Binding-site contacts:
Ligand atom N2 contacts residue SER217 of chain 1.A at 3.4 Å (h-bond).
Ligand atom C21 contacts residue MET107 of chain 1.A at 3.5 Å (hydrophobic).
Ligand atom C15 contacts residue PRO105 of chain 1.B at 3.2 Å (hydrophobic).
Ligand atom C21 contacts residue PHE106 of chain 1.A at 3.5 Å (hydrophobic).
Ligand atom N3 contacts residue PRO105 of chain 1.A at 3.2 Å (h-bond).
Ligand atom C11 contacts residue PRO105 of chain 1.B at 3.6 Å (hydrophobic).
Ligand atom N4 contacts residue PRO105 of chain 1.A at 3.5 Å (h-bond).
Ligand atom C19 contacts residue PHE106 of chain 1.B at 3.5 Å (hydrophobic).
Ligand atom O1 contacts residue LYS104 of chain 1.B at 3.4 Å.
Ligand atom C7 contacts residue SER108 of chain 1.A at 3.1 Å.
Ligand atom C3 contacts residue LYS218 of chain 1.A at 3.5 Å.
Ligand atom C17 contacts residue SER217 of chain 1.A at 3.4 Å.
Ligand atom C3 contacts residue GLY219 of chain 1.A at 3.5 Å.
Ligand atom C16 contacts residue SER242 of chain 1.A at 3.6 Å.
Ligand atom C16 contacts residue PRO105 of chain 1.A at 3.1 Å (hydrophobic).
Ligand atom C11 contacts residue GLY219 of chain 1.B at 3.2 Å.
Ligand atom O2 contacts residue LYS218 of chain 1.A at 3.5 Å.
Ligand atom C2 contacts residue LYS218 of chain 1.A at 3.6 Å.
Ligand atom N4 contacts residue SER217 of chain 1.B at 3.4 Å (h-bond).
Ligand atom C8 contacts residue SER108 of chain 1.B at 3.0 Å.
Ligand atom O1 contacts residue PRO105 of chain 1.B at 3.4 Å.
Ligand atom C11 contacts residue LYS218 of chain 1.B at 3.5 Å.
Ligand atom O3 contacts residue LYS104 of chain 1.A at 3.4 Å.
Ligand atom C15 contacts residue SER242 of chain 1.B at 3.6 Å.
Ligand atom C20 contacts residue SER217 of chain 1.B at 3.5 Å.
Ligand atom C10 contacts residue LYS218 of chain 1.B at 3.4 Å.
Ligand atom C4 contacts residue GLY219 of chain 1.A at 3.2 Å.
Ligand atom O3 contacts residue PRO105 of chain 1.A at 3.3 Å.
Ligand atom C22 contacts residue PHE106 of chain 1.A at 3.1 Å (hydrophobic).
Ligand atom N2 contacts residue PRO105 of chain 1.B at 3.5 Å (h-bond).
Ligand atom C4 contacts residue PRO105 of chain 1.A at 3.5 Å (hydrophobic).
Ligand atom C19 contacts residue MET107 of chain 1.B at 3.4 Å (hydrophobic).
Ligand atom C9 contacts residue LYS218 of chain 1.B at 3.5 Å.
Ligand atom N1 contacts residue PRO105 of chain 1.B at 3.4 Å (h-bond).
Ligand atom C3 contacts residue PRO105 of chain 1.A at 3.4 Å (hydrophobic).
Ligand atom C18 contacts residue PHE106 of chain 1.B at 3.0 Å (hydrophobic).
Ligand atom C4 contacts residue LYS218 of chain 1.A at 3.5 Å.
Ligand atom C10 contacts residue PRO105 of chain 1.B at 3.5 Å (hydrophobic).
Ligand atom O4 contacts residue LYS218 of chain 1.B at 3.5 Å.
Ligand atom C10 contacts residue GLY219 of chain 1.B at 3.4 Å.

Sequence of chain 1.A:
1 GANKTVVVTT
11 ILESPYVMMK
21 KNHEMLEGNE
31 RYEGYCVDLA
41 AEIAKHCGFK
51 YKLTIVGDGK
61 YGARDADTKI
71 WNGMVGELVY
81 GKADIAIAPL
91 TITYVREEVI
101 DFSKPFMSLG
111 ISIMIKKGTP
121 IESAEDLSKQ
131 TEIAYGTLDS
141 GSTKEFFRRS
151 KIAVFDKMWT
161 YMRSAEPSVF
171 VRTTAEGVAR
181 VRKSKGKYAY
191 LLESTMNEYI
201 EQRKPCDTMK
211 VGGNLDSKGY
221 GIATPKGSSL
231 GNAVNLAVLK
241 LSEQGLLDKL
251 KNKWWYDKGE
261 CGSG

A protein and the small-molecule ligand that binds it are described below.
Small molecule (SMILES): O=S1(=O)NCN(C2CC2)c2cc(CCc3ccc4c(c3)N(C3CC3)CNS4(=O)=O)ccc21

Sequence of chain 1.B:
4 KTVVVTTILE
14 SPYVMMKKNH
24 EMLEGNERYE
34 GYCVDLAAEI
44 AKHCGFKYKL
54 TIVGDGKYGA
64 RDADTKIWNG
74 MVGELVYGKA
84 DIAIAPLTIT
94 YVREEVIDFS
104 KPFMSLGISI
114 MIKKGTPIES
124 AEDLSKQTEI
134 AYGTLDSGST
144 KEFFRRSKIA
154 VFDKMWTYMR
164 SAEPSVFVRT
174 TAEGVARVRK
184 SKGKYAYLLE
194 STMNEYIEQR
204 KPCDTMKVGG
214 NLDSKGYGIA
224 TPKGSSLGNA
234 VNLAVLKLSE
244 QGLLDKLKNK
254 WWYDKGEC